Sequence of chain 1.A:
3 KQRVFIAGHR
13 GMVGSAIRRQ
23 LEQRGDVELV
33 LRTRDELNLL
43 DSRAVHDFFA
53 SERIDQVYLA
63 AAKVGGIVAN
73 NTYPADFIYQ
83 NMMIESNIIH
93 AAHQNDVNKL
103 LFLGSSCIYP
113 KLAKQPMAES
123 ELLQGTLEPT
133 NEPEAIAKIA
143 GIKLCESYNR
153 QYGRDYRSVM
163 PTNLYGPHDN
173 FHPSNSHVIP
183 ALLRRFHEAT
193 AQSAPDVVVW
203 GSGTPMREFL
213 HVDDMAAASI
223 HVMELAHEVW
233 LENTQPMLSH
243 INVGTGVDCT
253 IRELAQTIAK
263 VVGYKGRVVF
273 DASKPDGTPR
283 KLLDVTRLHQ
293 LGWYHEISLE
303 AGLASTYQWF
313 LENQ

The small molecule below binds the protein below.
Small molecule (SMILES): CC(=O)OP(=O)(O)O

Binding-site contacts:
Ligand atom O2 contacts residue SER178 of chain 1.A at 4.3 Å.
Ligand atom C1 contacts residue GLY67 of chain 1.A at 4.4 Å.
Ligand atom O1 contacts residue GLY68 of chain 1.A at 2.6 Å (h-bond).
Ligand atom O1P contacts residue ILE69 of chain 1.A at 2.9 Å (h-bond).
Ligand atom O1P contacts residue VAL70 of chain 1.A at 2.9 Å (h-bond).
Ligand atom C1 contacts residue ALA71 of chain 1.A at 3.5 Å (hydrophobic).
Ligand atom O2P contacts residue ILE69 of chain 1.A at 3.8 Å.
Ligand atom O1P contacts residue SER178 of chain 1.A at 3.2 Å (h-bond).
Ligand atom O2 contacts residue ILE69 of chain 1.A at 3.2 Å (h-bond).
Ligand atom P contacts residue ALA71 of chain 1.A at 4.2 Å.
Ligand atom P contacts residue ILE69 of chain 1.A at 3.5 Å.
Ligand atom O1 contacts residue ALA71 of chain 1.A at 3.6 Å.
Ligand atom P contacts residue GLY68 of chain 1.A at 3.5 Å.
Ligand atom O2 contacts residue VAL70 of chain 1.A at 3.3 Å (h-bond).
Ligand atom O2P contacts residue GLY68 of chain 1.A at 3.1 Å.
Ligand atom O2 contacts residue ALA71 of chain 1.A at 3.1 Å (h-bond).
Ligand atom C1M contacts residue ALA71 of chain 1.A at 3.6 Å (hydrophobic).
Ligand atom C1M contacts residue VAL70 of chain 1.A at 4.2 Å (hydrophobic).
Ligand atom O3P contacts residue SER176 of chain 1.A at 3.9 Å.
Ligand atom O3P contacts residue VAL70 of chain 1.A at 4.0 Å.
Ligand atom P contacts residue SER178 of chain 1.A at 3.7 Å.
Ligand atom O2P contacts residue SER176 of chain 1.A at 4.3 Å.
Ligand atom P contacts residue VAL70 of chain 1.A at 3.5 Å.
Ligand atom O1P contacts residue GLY68 of chain 1.A at 3.6 Å.
Ligand atom O1 contacts residue GLY67 of chain 1.A at 3.6 Å.
Ligand atom O2 contacts residue GLY67 of chain 1.A at 4.2 Å.
Ligand atom C1 contacts residue GLY68 of chain 1.A at 3.3 Å.
Ligand atom O2P contacts residue ASN177 of chain 1.A at 4.0 Å.
Ligand atom O2P contacts residue SER178 of chain 1.A at 3.1 Å (h-bond).
Ligand atom C1M contacts residue GLY68 of chain 1.A at 4.4 Å.
Ligand atom O2 contacts residue GLY68 of chain 1.A at 2.8 Å.